Sequence of chain 1.B:
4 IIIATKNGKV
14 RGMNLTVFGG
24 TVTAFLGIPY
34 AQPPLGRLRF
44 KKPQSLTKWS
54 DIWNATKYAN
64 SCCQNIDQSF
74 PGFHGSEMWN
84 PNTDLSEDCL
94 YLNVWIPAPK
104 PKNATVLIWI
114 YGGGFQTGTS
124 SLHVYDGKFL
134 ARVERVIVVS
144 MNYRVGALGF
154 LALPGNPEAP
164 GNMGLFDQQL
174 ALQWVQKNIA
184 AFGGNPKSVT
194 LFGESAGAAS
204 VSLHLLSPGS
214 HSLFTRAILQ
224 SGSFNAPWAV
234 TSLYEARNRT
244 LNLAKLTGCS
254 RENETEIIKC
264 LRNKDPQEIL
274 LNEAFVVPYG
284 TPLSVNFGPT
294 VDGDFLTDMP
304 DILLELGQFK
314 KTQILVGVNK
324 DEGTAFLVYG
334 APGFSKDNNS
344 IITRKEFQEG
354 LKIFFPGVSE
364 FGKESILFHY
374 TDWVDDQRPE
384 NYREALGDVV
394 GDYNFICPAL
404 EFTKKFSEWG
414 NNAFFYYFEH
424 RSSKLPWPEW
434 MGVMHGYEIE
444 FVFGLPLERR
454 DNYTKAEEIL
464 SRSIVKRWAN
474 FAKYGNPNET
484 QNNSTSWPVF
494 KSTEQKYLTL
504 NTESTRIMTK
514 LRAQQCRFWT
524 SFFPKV

Binding-site contacts:
Ligand atom C5 contacts residue ASN241 of chain 1.B at 3.6 Å.
Ligand atom N2 contacts residue ASN241 of chain 1.B at 3.0 Å (h-bond).
Ligand atom C8 contacts residue LEU244 of chain 1.B at 3.6 Å (hydrophobic).
Ligand atom C6 contacts residue PRO281 of chain 1.B at 4.1 Å (hydrophobic).
Ligand atom C2 contacts residue ASN245 of chain 1.B at 4.3 Å.
Ligand atom O3 contacts residue ASN245 of chain 1.B at 4.3 Å.
Ligand atom C6 contacts residue TYR282 of chain 1.B at 3.9 Å (hydrophobic).
Ligand atom C2 contacts residue ASN241 of chain 1.B at 2.5 Å.
Ligand atom C1 contacts residue ASN241 of chain 1.B at 1.4 Å.
Ligand atom C5 contacts residue PRO281 of chain 1.B at 4.5 Å (hydrophobic).
Ligand atom C5 contacts residue ASN245 of chain 1.B at 4.5 Å.
Ligand atom N2 contacts residue ASN245 of chain 1.B at 4.0 Å.
Ligand atom O5 contacts residue ASN241 of chain 1.B at 2.3 Å (h-bond).
Ligand atom C3 contacts residue ASN241 of chain 1.B at 3.8 Å.
Ligand atom C4 contacts residue ASN241 of chain 1.B at 4.3 Å.
Ligand atom O5 contacts residue PRO281 of chain 1.B at 4.4 Å.
Ligand atom O6 contacts residue TYR282 of chain 1.B at 3.3 Å (h-bond).
Ligand atom C3 contacts residue ASN245 of chain 1.B at 3.8 Å.
Ligand atom O4 contacts residue ASN245 of chain 1.B at 4.4 Å.
Ligand atom O6 contacts residue ASN241 of chain 1.B at 4.4 Å.
Ligand atom C7 contacts residue ASN241 of chain 1.B at 4.1 Å.

A protein and the small-molecule ligand that binds it are described below.
Small molecule (SMILES): CC(=O)N[C@H]1[C@H](O[C@H]2[C@H](O)[C@@H](NC(C)=O)CO[C@@H]2CO)O[C@H](CO)[C@@H](O)[C@@H]1O